A protein and the small-molecule ligand that binds it are described below.
Small molecule (SMILES): CC(=O)N[C@@H]1[C@@H](O)[C@H](O)[C@@H](CO)O[C@H]1O

Binding-site contacts:
Ligand atom C6 contacts residue ASN63 of chain 1.B at 3.2 Å.
Ligand atom C1 contacts residue ASN63 of chain 1.B at 1.4 Å.
Ligand atom C2 contacts residue ARG46 of chain 1.B at 4.3 Å.
Ligand atom C5 contacts residue ASN63 of chain 1.B at 3.4 Å.
Ligand atom O4 contacts residue ARG46 of chain 1.B at 4.5 Å.
Ligand atom C8 contacts residue ASN63 of chain 1.B at 3.5 Å.
Ligand atom N2 contacts residue ASN63 of chain 1.B at 3.1 Å (h-bond).
Ligand atom O3 contacts residue ARG46 of chain 1.B at 4.4 Å.
Ligand atom O6 contacts residue ASN63 of chain 1.B at 3.2 Å (h-bond).
Ligand atom O5 contacts residue ASN63 of chain 1.B at 2.5 Å (h-bond).
Ligand atom C6 contacts residue VAL47 of chain 1.B at 3.9 Å (hydrophobic).
Ligand atom N2 contacts residue VAL47 of chain 1.B at 4.2 Å.
Ligand atom C5 contacts residue ARG46 of chain 1.B at 4.4 Å.
Ligand atom C2 contacts residue ASN63 of chain 1.B at 2.5 Å.
Ligand atom C7 contacts residue ASN63 of chain 1.B at 3.2 Å.
Ligand atom C4 contacts residue ARG46 of chain 1.B at 3.7 Å.
Ligand atom O7 contacts residue ASN63 of chain 1.B at 3.8 Å.
Ligand atom C3 contacts residue ARG46 of chain 1.B at 4.4 Å.
Ligand atom O6 contacts residue VAL47 of chain 1.B at 4.0 Å.
Ligand atom C1 contacts residue VAL47 of chain 1.B at 3.9 Å (hydrophobic).
Ligand atom C3 contacts residue ASN63 of chain 1.B at 3.7 Å.
Ligand atom C4 contacts residue ASN63 of chain 1.B at 4.0 Å.
Ligand atom C2 contacts residue VAL47 of chain 1.B at 3.8 Å (hydrophobic).
Ligand atom C6 contacts residue ARG46 of chain 1.B at 3.8 Å.

Sequence of chain 1.B:
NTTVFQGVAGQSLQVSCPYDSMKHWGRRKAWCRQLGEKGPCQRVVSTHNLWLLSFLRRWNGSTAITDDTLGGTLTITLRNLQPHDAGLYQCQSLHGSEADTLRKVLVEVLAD